Binding-site contacts:
Ligand atom C8 contacts residue THR62 of chain 2.A at 4.0 Å.
Ligand atom O5 contacts residue SER61 of chain 2.A at 4.1 Å.
Ligand atom C3 contacts residue ASN59 of chain 2.A at 3.7 Å.
Ligand atom C5 contacts residue ASN59 of chain 2.A at 3.7 Å.
Ligand atom C4 contacts residue ASN59 of chain 2.A at 4.3 Å.
Ligand atom C1 contacts residue SER61 of chain 2.A at 3.8 Å.
Ligand atom O7 contacts residue THR62 of chain 2.A at 4.0 Å.
Ligand atom O3 contacts residue ASN59 of chain 2.A at 3.9 Å.
Ligand atom C2 contacts residue SER61 of chain 2.A at 3.5 Å.
Ligand atom O5 contacts residue ASN59 of chain 2.A at 2.4 Å (h-bond).
Ligand atom C3 contacts residue SER61 of chain 2.A at 3.8 Å.
Ligand atom N2 contacts residue ASN59 of chain 2.A at 3.3 Å (h-bond).
Ligand atom O6 contacts residue ASN59 of chain 2.A at 4.2 Å.
Ligand atom C2 contacts residue ASN59 of chain 2.A at 2.5 Å.
Ligand atom O3 contacts residue SER61 of chain 2.A at 3.0 Å (h-bond).
Ligand atom C7 contacts residue ASN59 of chain 2.A at 4.3 Å.
Ligand atom C1 contacts residue ASN59 of chain 2.A at 1.5 Å.
Ligand atom C6 contacts residue ASN59 of chain 2.A at 4.5 Å.
Ligand atom C7 contacts residue THR62 of chain 2.A at 4.0 Å.

Sequence of chain 2.A:
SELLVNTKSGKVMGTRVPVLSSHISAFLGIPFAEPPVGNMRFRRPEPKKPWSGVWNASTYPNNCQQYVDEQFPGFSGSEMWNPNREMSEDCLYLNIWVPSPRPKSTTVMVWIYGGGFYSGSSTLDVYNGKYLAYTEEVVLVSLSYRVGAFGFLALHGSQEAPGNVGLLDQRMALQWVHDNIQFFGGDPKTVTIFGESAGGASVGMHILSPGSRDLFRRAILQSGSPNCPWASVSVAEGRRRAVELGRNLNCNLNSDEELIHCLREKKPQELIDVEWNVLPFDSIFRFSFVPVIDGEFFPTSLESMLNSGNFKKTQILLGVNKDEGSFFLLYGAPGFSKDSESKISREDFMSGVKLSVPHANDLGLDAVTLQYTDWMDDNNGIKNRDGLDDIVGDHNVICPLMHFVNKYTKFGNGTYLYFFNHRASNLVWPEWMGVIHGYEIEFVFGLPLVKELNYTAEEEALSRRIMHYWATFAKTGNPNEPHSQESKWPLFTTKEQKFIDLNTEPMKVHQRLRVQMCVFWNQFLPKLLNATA

A protein and the small-molecule ligand that binds it are described below.
Small molecule (SMILES): CC(=O)N[C@@H]1[C@@H](O)[C@H](O)[C@@H](CO)O[C@H]1O